Sequence of chain 1.A:
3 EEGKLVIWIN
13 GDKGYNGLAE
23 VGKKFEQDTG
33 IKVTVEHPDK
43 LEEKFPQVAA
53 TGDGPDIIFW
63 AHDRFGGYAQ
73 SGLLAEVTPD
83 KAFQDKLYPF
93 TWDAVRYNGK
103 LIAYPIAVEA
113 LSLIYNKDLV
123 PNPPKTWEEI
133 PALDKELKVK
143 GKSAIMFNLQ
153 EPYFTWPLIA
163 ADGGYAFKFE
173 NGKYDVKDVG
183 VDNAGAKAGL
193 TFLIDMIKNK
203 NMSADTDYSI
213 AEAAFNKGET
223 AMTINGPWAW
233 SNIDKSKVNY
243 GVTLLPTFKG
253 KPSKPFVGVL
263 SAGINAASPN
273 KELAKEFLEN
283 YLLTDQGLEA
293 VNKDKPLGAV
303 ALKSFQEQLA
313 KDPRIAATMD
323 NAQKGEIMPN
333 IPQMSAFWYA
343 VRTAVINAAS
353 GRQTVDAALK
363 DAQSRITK

A protein and the small-molecule ligand that binds it are described below.
Small molecule (SMILES): OC[C@H]1O[C@H](O[C@H]2[C@H](O)[C@@H](O)[C@@H](O[C@H]3[C@H](O)[C@@H](O)[C@@H](O[C@H]4[C@H](O)[C@@H](O)[C@@H](O[C@H]5[C@H](O)[C@@H](O)[C@@H](O)O[C@@H]5CO)O[C@@H]4CO)O[C@@H]3CO)O[C@@H]2CO)[C@H](O)[C@@H](O)[C@@H]1O

Binding-site contacts:
Ligand atom O6 contacts residue ARG344 of chain 2.A at 3.6 Å.
Ligand atom O1 contacts residue ASP14 of chain 1.A at 2.7 Å (salt-bridge).
Ligand atom O3 contacts residue ARG66 of chain 1.A at 2.9 Å (salt-bridge).
Ligand atom C1 contacts residue GLU45 of chain 1.A at 3.3 Å.
Ligand atom O3 contacts residue TYR341 of chain 2.A at 3.5 Å (h-bond).
Ligand atom C1 contacts residue LYS42 of chain 1.A at 3.6 Å.
Ligand atom C2 contacts residue ASP65 of chain 1.A at 3.4 Å.
Ligand atom C1 contacts residue TYR155 of chain 1.A at 3.5 Å (hydrophobic).
Ligand atom O6 contacts residue GLU153 of chain 1.A at 2.7 Å (salt-bridge).
Ligand atom O3 contacts residue TRP62 of chain 1.A at 3.0 Å (h-bond).
Ligand atom O2 contacts residue ASP65 of chain 1.A at 2.7 Å (salt-bridge).
Ligand atom O3 contacts residue LYS42 of chain 1.A at 3.1 Å (salt-bridge).
Ligand atom C1 contacts residue ASP14 of chain 1.A at 3.3 Å.
Ligand atom C6 contacts residue GLU153 of chain 1.A at 3.4 Å.
Ligand atom O5 contacts residue GLU45 of chain 1.A at 3.3 Å (salt-bridge).
Ligand atom O5 contacts residue TYR155 of chain 1.A at 3.2 Å.
Ligand atom O5 contacts residue GOL1 of chain 2.F at 3.1 Å (h-bond).
Ligand atom O2 contacts residue GLU44 of chain 1.A at 2.6 Å (salt-bridge).
Ligand atom O5 contacts residue TRP340 of chain 2.A at 3.2 Å.
Ligand atom C2 contacts residue GLU111 of chain 1.A at 3.5 Å.
Ligand atom C3 contacts residue GLU44 of chain 1.A at 3.4 Å.
Ligand atom O3 contacts residue GLU44 of chain 1.A at 2.6 Å (salt-bridge).
Ligand atom C1 contacts residue GLU44 of chain 1.A at 3.5 Å.
Ligand atom O2 contacts residue LYS15 of chain 1.A at 2.9 Å (salt-bridge).
Ligand atom O3 contacts residue ASP65 of chain 1.A at 2.5 Å (salt-bridge).
Ligand atom C2 contacts residue GLU44 of chain 1.A at 3.4 Å.
Ligand atom C6 contacts residue ARG344 of chain 2.A at 3.6 Å.
Ligand atom O6 contacts residue TYR155 of chain 1.A at 3.1 Å (h-bond).
Ligand atom O6 contacts residue GOL1 of chain 2.F at 2.7 Å (h-bond).
Ligand atom C3 contacts residue ASP65 of chain 1.A at 3.5 Å.
Ligand atom O2 contacts residue ARG66 of chain 1.A at 2.9 Å (salt-bridge).
Ligand atom O1 contacts residue LYS15 of chain 1.A at 3.1 Å (salt-bridge).
Ligand atom O3 contacts residue GLU111 of chain 1.A at 3.6 Å (salt-bridge).
Ligand atom O2 contacts residue GLU111 of chain 1.A at 2.7 Å (salt-bridge).
Ligand atom O6 contacts residue PRO154 of chain 1.A at 3.3 Å.
Ligand atom O4 contacts residue ARG344 of chain 2.A at 2.9 Å (salt-bridge).
Ligand atom O5 contacts residue LYS42 of chain 1.A at 3.1 Å (salt-bridge).
Ligand atom O5 contacts residue TYR341 of chain 2.A at 3.3 Å.
Ligand atom C1 contacts residue TRP340 of chain 2.A at 3.6 Å (hydrophobic).
Ligand atom O2 contacts residue ALA63 of chain 1.A at 3.3 Å.

Sequence of chain 2.A:
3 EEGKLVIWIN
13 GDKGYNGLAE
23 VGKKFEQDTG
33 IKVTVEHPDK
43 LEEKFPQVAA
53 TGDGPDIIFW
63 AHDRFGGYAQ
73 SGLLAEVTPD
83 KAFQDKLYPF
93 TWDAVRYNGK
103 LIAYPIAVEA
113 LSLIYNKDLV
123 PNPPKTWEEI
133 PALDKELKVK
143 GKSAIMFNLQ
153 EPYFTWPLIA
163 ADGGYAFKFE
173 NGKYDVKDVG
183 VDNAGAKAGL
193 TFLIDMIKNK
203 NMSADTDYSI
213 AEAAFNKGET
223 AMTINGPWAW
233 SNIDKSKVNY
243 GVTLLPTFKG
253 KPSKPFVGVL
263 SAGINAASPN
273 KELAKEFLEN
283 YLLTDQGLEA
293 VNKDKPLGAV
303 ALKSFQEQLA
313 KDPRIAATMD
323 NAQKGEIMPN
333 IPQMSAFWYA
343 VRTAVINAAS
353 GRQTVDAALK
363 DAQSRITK